Binding-site contacts:
Ligand atom C11 contacts residue CYS11 of chain 2.B at 2.7 Å (hydrophobic).
Ligand atom C2 contacts residue VAL80 of chain 2.A at 4.0 Å (hydrophobic).
Ligand atom C17 contacts residue VAL80 of chain 2.A at 4.3 Å (hydrophobic).
Ligand atom C2 contacts residue TRP126 of chain 2.A at 4.3 Å (hydrophobic).
Ligand atom C6 contacts residue ASN81 of chain 2.A at 4.3 Å.
Ligand atom C19 contacts residue ALA1 of chain 2.B at 1.6 Å (hydrophobic).
Ligand atom S16 contacts residue GLY79 of chain 2.A at 4.2 Å.
Ligand atom C15 contacts residue ALA1 of chain 2.B at 2.7 Å (hydrophobic).
Ligand atom C1 contacts residue VAL80 of chain 2.A at 3.2 Å (hydrophobic).
Ligand atom S16 contacts residue ALA1 of chain 2.B at 4.0 Å.
Ligand atom C20 contacts residue GLU9 of chain 2.B at 4.0 Å.
Ligand atom N18 contacts residue ALA1 of chain 2.B at 2.5 Å.
Ligand atom O12 contacts residue LEU139 of chain 2.A at 4.4 Å.
Ligand atom C19 contacts residue ASP78 of chain 2.A at 4.2 Å.
Ligand atom C1 contacts residue ASN81 of chain 2.A at 3.7 Å.
Ligand atom N10 contacts residue LEU139 of chain 2.A at 4.3 Å.
Ligand atom C11 contacts residue TRP82 of chain 2.A at 4.5 Å (hydrophobic).
Ligand atom C6 contacts residue VAL80 of chain 2.A at 4.2 Å (hydrophobic).
Ligand atom C2 contacts residue ASN81 of chain 2.A at 4.0 Å.
Ligand atom C19 contacts residue PRO2 of chain 2.B at 2.5 Å (hydrophobic).
Ligand atom S16 contacts residue VAL80 of chain 2.A at 3.5 Å (h-bond).
Ligand atom C15 contacts residue ARG84 of chain 2.A at 3.4 Å.
Ligand atom O12 contacts residue CYS11 of chain 2.B at 3.7 Å.
Ligand atom C20 contacts residue CYS11 of chain 2.B at 2.1 Å (hydrophobic).
Ligand atom S16 contacts residue ASP78 of chain 2.A at 4.4 Å.
Ligand atom N18 contacts residue PRO2 of chain 2.B at 3.7 Å.
Ligand atom C9 contacts residue LEU139 of chain 2.A at 4.2 Å (hydrophobic).
Ligand atom N10 contacts residue CYS11 of chain 2.B at 2.9 Å (h-bond).
Ligand atom C15 contacts residue ASP78 of chain 2.A at 3.6 Å.
Ligand atom O12 contacts residue TRP82 of chain 2.A at 3.5 Å.
Ligand atom C20 contacts residue PHE10 of chain 2.B at 3.8 Å (hydrophobic).
Ligand atom S16 contacts residue ARG84 of chain 2.A at 3.9 Å.
Ligand atom C15 contacts residue PRO2 of chain 2.B at 3.2 Å (hydrophobic).
Ligand atom S16 contacts residue ASN81 of chain 2.A at 3.7 Å.
Ligand atom C9 contacts residue CYS11 of chain 2.B at 4.4 Å (hydrophobic).
Ligand atom C9 contacts residue TRP82 of chain 2.A at 4.5 Å (hydrophobic).
Ligand atom C17 contacts residue ALA1 of chain 2.B at 3.6 Å (hydrophobic).

Sequence of chain 2.A:
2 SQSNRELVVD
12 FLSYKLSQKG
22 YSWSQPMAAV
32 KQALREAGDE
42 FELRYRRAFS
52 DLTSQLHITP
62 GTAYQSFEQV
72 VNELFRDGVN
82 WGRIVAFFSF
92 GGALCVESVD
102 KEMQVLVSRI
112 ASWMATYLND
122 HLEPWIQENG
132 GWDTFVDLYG

Sequence of chain 2.B:
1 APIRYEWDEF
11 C

A protein and the small-molecule ligand that binds it are described below.
Small molecule (SMILES): CC(=O)NCCNC(=O)c1ccc(C2=NCCS2)cc1